This protein binds this small molecule.
Small molecule (SMILES): CC(=O)N[C@@H]1[C@@H](O)[C@H](O)[C@@H](CO)O[C@H]1O

Binding-site contacts:
Ligand atom O7 contacts residue ASN299 of chain 1.G at 3.4 Å (h-bond).
Ligand atom C8 contacts residue VAL438 of chain 1.G at 3.4 Å (hydrophobic).
Ligand atom C3 contacts residue ASN299 of chain 1.G at 3.8 Å.
Ligand atom C4 contacts residue ASN299 of chain 1.G at 4.2 Å.
Ligand atom N2 contacts residue ASN299 of chain 1.G at 3.0 Å (h-bond).
Ligand atom O7 contacts residue VAL438 of chain 1.G at 3.7 Å.
Ligand atom C8 contacts residue GLY437 of chain 1.G at 3.8 Å.
Ligand atom C5 contacts residue ASN299 of chain 1.G at 3.6 Å.
Ligand atom C2 contacts residue ASN299 of chain 1.G at 2.5 Å.
Ligand atom C7 contacts residue VAL438 of chain 1.G at 3.9 Å (hydrophobic).
Ligand atom C8 contacts residue ASN299 of chain 1.G at 4.5 Å.
Ligand atom C7 contacts residue ASN299 of chain 1.G at 3.4 Å.
Ligand atom C1 contacts residue ASN299 of chain 1.G at 1.4 Å.
Ligand atom O5 contacts residue ILE320 of chain 1.G at 3.4 Å.
Ligand atom C6 contacts residue ILE320 of chain 1.G at 4.0 Å (hydrophobic).
Ligand atom O5 contacts residue ASN299 of chain 1.G at 2.3 Å (h-bond).
Ligand atom C1 contacts residue ILE320 of chain 1.G at 4.2 Å (hydrophobic).
Ligand atom C5 contacts residue ILE320 of chain 1.G at 4.3 Å (hydrophobic).

Sequence of chain 1.G:
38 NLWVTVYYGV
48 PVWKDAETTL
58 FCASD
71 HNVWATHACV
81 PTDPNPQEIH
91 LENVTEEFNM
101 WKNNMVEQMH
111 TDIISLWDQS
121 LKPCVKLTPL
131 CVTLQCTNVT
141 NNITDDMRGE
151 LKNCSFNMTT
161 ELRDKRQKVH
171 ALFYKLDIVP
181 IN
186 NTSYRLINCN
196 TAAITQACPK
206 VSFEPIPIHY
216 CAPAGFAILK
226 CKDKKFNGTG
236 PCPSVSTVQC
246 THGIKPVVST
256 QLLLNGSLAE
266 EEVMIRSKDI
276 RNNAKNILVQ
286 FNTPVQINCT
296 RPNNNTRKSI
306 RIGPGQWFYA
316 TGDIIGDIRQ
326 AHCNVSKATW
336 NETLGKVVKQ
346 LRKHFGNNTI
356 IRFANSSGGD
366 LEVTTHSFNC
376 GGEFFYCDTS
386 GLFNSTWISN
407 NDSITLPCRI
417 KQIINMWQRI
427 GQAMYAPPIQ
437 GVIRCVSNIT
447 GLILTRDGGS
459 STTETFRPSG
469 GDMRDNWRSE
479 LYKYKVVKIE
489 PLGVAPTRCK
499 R